Binding-site contacts:
Ligand atom N2 contacts residue ASN331 of chain 1.A at 2.9 Å (h-bond).
Ligand atom C6 contacts residue GLY327 of chain 1.A at 4.2 Å.
Ligand atom C6 contacts residue PHE330 of chain 1.A at 3.7 Å (hydrophobic).
Ligand atom C1 contacts residue ASN331 of chain 1.A at 1.4 Å.
Ligand atom O5 contacts residue ASN331 of chain 1.A at 2.4 Å (h-bond).
Ligand atom C4 contacts residue ASN331 of chain 1.A at 4.2 Å.
Ligand atom C5 contacts residue ASN331 of chain 1.A at 3.7 Å.
Ligand atom O4 contacts residue SER359 of chain 1.A at 4.0 Å.
Ligand atom O6 contacts residue PHE362 of chain 1.A at 4.2 Å.
Ligand atom C2 contacts residue ASN331 of chain 1.A at 2.5 Å.
Ligand atom O6 contacts residue PHE330 of chain 1.A at 3.2 Å.
Ligand atom C7 contacts residue ASN331 of chain 1.A at 3.5 Å.
Ligand atom O6 contacts residue SER359 of chain 1.A at 4.0 Å.
Ligand atom C3 contacts residue ASN331 of chain 1.A at 3.8 Å.
Ligand atom C4 contacts residue SER359 of chain 1.A at 4.2 Å.
Ligand atom O5 contacts residue GLY327 of chain 1.A at 3.4 Å (h-bond).
Ligand atom O7 contacts residue ASN331 of chain 1.A at 3.8 Å.
Ligand atom C5 contacts residue GLY327 of chain 1.A at 4.2 Å.
Ligand atom O5 contacts residue PHE330 of chain 1.A at 4.0 Å.
Ligand atom C1 contacts residue GLY327 of chain 1.A at 3.6 Å.

Sequence of chain 1.A:
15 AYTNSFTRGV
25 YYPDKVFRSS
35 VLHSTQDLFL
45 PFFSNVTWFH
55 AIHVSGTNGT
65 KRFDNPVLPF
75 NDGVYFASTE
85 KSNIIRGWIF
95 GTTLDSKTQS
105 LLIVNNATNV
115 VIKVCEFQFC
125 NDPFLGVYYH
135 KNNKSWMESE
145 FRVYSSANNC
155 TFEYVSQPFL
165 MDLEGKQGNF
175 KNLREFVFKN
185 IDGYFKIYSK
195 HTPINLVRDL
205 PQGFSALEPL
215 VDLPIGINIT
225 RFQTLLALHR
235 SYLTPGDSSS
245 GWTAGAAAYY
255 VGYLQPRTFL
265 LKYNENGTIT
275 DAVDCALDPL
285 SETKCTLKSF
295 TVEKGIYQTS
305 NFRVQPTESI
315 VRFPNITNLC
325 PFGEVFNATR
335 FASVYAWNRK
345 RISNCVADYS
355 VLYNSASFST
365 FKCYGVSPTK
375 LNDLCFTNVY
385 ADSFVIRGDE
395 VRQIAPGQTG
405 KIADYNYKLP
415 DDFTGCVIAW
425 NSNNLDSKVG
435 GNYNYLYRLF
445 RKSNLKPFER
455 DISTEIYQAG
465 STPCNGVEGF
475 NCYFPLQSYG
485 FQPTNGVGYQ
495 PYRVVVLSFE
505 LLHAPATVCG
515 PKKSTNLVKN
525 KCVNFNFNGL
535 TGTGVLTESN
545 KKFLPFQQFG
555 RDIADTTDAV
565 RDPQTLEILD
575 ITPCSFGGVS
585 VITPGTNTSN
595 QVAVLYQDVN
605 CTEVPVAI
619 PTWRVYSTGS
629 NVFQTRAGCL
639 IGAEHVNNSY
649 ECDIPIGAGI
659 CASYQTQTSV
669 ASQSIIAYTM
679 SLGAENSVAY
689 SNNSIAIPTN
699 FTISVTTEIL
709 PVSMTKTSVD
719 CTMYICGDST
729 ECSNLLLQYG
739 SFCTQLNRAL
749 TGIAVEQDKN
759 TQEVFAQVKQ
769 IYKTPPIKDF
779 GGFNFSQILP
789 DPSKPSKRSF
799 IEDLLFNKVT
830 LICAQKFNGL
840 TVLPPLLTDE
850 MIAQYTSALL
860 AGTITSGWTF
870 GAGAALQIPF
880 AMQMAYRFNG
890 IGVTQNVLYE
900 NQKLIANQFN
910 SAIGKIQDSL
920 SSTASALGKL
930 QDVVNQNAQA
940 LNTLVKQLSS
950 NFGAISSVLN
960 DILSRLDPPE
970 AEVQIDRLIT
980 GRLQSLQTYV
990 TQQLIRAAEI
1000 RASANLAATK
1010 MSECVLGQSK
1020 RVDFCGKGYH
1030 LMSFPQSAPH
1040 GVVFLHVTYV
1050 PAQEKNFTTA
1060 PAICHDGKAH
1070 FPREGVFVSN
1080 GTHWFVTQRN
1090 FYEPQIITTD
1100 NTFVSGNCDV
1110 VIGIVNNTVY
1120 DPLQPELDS

A small-molecule ligand and the protein it binds are described below.
Small molecule (SMILES): CC(=O)N[C@@H]1[C@@H](O)[C@H](O)[C@@H](CO)O[C@H]1O